A protein and the small-molecule ligand that binds it are described below.
Small molecule (SMILES): O=C(CO)[C@@H](O)[C@H](O)[C@H](O)COP(=O)(O)O

Sequence of chain 3.B:
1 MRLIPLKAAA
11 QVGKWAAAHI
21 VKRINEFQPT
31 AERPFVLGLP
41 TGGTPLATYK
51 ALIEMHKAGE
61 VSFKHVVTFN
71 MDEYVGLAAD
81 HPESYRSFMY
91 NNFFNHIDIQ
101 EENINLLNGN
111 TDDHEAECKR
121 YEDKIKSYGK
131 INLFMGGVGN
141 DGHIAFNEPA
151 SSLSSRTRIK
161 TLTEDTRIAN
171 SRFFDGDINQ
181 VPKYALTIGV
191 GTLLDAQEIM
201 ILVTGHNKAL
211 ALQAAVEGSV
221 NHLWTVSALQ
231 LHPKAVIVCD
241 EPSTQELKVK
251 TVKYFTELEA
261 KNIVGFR

Binding-site contacts:
Ligand atom C3 contacts residue HIS143 of chain 3.B at 3.8 Å.
Ligand atom O1P contacts residue GLY42 of chain 3.B at 3.8 Å.
Ligand atom O2P contacts residue GLY42 of chain 3.B at 3.4 Å.
Ligand atom C5 contacts residue HIS143 of chain 3.B at 3.4 Å.
Ligand atom O3 contacts residue ALA145 of chain 3.B at 2.7 Å (h-bond).
Ligand atom C1 contacts residue THR41 of chain 3.B at 3.5 Å.
Ligand atom O1 contacts residue THR41 of chain 3.B at 3.0 Å (h-bond).
Ligand atom C2 contacts residue ALA145 of chain 3.B at 4.0 Å (hydrophobic).
Ligand atom O2P contacts residue GLY43 of chain 3.B at 2.8 Å (h-bond).
Ligand atom O2P contacts residue ARG172 of chain 3.B at 2.8 Å (salt-bridge).
Ligand atom O2 contacts residue ALA145 of chain 3.B at 3.3 Å.
Ligand atom O3P contacts residue THR44 of chain 3.B at 3.6 Å (h-bond).
Ligand atom C2 contacts residue ASP72 of chain 3.B at 3.6 Å.
Ligand atom O1 contacts residue ASP72 of chain 3.B at 2.7 Å (salt-bridge).
Ligand atom P contacts residue THR44 of chain 3.B at 3.6 Å.
Ligand atom O3P contacts residue LYS208 of chain 3.B at 2.7 Å (salt-bridge).
Ligand atom O1P contacts residue THR44 of chain 3.B at 2.6 Å (h-bond).
Ligand atom O4 contacts residue VAL138 of chain 3.B at 3.8 Å.
Ligand atom C3 contacts residue ALA145 of chain 3.B at 3.6 Å (hydrophobic).
Ligand atom O2 contacts residue MET71 of chain 3.B at 3.4 Å (h-bond).
Ligand atom O5 contacts residue HIS143 of chain 3.B at 2.8 Å (h-bond).
Ligand atom C1 contacts residue ASP72 of chain 3.B at 3.5 Å.
Ligand atom O2 contacts residue ASP72 of chain 3.B at 2.7 Å (salt-bridge).
Ligand atom C5 contacts residue VAL138 of chain 3.B at 3.7 Å (hydrophobic).
Ligand atom O1 contacts residue MET71 of chain 3.B at 4.2 Å.
Ligand atom C5 contacts residue GLY139 of chain 3.B at 4.0 Å.
Ligand atom O1 contacts residue PRO40 of chain 3.B at 3.7 Å.
Ligand atom O1P contacts residue GLY43 of chain 3.B at 3.3 Å (h-bond).
Ligand atom P contacts residue LYS208 of chain 3.B at 3.9 Å.
Ligand atom C3 contacts residue PHE146 of chain 3.B at 4.1 Å (hydrophobic).
Ligand atom O6 contacts residue LYS208 of chain 3.B at 4.2 Å.
Ligand atom P contacts residue GLY42 of chain 3.B at 4.1 Å.
Ligand atom O5 contacts residue GLY139 of chain 3.B at 4.1 Å.
Ligand atom P contacts residue GLY43 of chain 3.B at 3.6 Å.
Ligand atom P contacts residue ARG172 of chain 3.B at 3.8 Å.
Ligand atom O3P contacts residue ARG172 of chain 3.B at 3.8 Å.
Ligand atom O4 contacts residue GLY137 of chain 3.B at 3.2 Å.
Ligand atom C6 contacts residue LYS208 of chain 3.B at 3.6 Å.
Ligand atom O3 contacts residue HIS143 of chain 3.B at 3.2 Å.
Ligand atom C6 contacts residue VAL138 of chain 3.B at 3.2 Å (hydrophobic).